Binding-site contacts:
Ligand atom C4 contacts residue ASN141 of chain 1.A at 4.2 Å.
Ligand atom O6 contacts residue GLU42 of chain 1.A at 4.0 Å.
Ligand atom C3 contacts residue ASN141 of chain 1.A at 3.8 Å.
Ligand atom C6 contacts residue ASN141 of chain 1.A at 4.3 Å.
Ligand atom O5 contacts residue ASN141 of chain 1.A at 2.4 Å (h-bond).
Ligand atom O5 contacts residue GLU42 of chain 1.A at 4.1 Å.
Ligand atom C1 contacts residue ASN141 of chain 1.A at 1.4 Å.
Ligand atom C5 contacts residue ASN141 of chain 1.A at 3.7 Å.
Ligand atom N2 contacts residue ASN141 of chain 1.A at 2.9 Å (h-bond).
Ligand atom C7 contacts residue ASN141 of chain 1.A at 3.6 Å.
Ligand atom O7 contacts residue ASN141 of chain 1.A at 3.8 Å.
Ligand atom C2 contacts residue ASN141 of chain 1.A at 2.4 Å.

Sequence of chain 1.A:
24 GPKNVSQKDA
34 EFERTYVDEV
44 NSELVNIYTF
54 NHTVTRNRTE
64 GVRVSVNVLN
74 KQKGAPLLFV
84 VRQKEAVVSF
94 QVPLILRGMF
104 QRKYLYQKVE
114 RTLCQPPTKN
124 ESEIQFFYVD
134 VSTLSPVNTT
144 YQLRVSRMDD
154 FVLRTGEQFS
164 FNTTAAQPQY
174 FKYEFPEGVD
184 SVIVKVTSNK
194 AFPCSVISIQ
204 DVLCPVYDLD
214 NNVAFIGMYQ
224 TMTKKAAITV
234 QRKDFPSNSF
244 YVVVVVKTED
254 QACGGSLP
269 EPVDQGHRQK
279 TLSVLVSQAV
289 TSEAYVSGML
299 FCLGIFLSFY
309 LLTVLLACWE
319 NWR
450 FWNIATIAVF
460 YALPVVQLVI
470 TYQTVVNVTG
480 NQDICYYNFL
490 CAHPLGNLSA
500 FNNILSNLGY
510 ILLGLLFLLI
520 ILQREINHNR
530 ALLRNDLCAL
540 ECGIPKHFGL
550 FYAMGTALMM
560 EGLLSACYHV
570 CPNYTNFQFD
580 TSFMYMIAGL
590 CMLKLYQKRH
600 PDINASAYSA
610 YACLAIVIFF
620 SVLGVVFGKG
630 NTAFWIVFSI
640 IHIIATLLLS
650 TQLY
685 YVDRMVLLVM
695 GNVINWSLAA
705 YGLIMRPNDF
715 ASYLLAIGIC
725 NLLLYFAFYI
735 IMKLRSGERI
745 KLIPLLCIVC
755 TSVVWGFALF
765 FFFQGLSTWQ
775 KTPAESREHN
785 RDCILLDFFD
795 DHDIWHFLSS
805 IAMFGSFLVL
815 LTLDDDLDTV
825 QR

This protein binds this small molecule.
Small molecule (SMILES): CC(=O)N[C@@H]1[C@@H](O)[C@H](O)[C@@H](CO)O[C@H]1O